Binding-site contacts:
Ligand atom C5' contacts residue DA1 of chain 1.ZE at 3.6 Å.
Ligand atom O3' contacts residue DA1 of chain 1.ZE at 1.6 Å.
Ligand atom C4' contacts residue DA1 of chain 1.ZE at 3.7 Å.
Ligand atom C3' contacts residue DA1 of chain 1.ZE at 2.6 Å.
Ligand atom C2' contacts residue PRO205 of chain 1.VA at 4.5 Å (hydrophobic).
Ligand atom O3' contacts residue PRO205 of chain 1.VA at 4.1 Å.
Ligand atom O5' contacts residue DA1 of chain 1.ZE at 3.9 Å.
Ligand atom C2' contacts residue DA1 of chain 1.ZE at 3.7 Å.

A small-molecule ligand and the protein it binds are described below.
Small molecule (SMILES): Nc1ccn([C@H]2C[C@H](O)[C@@H](COP(=O)(O)O)O2)c(=O)n1

Sequence of chain 1.VA:
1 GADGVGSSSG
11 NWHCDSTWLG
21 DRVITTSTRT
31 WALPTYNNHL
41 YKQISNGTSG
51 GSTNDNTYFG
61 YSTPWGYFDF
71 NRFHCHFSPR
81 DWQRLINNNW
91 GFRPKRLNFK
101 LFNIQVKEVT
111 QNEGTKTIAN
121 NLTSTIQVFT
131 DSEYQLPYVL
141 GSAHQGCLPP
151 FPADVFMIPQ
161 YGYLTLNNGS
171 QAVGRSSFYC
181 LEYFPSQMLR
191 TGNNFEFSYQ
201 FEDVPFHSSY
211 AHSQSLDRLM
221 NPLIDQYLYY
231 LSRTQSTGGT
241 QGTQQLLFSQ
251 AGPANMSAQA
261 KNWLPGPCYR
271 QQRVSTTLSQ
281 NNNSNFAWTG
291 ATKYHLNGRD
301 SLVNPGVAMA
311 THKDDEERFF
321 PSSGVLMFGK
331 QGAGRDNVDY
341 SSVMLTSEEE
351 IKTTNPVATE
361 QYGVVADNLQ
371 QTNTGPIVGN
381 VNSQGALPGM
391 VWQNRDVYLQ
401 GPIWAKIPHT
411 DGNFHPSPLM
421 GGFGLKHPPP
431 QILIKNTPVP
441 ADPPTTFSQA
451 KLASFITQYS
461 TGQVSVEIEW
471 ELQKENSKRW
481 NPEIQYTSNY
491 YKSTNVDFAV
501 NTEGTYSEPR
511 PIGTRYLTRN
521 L